Binding-site contacts:
Ligand atom SD contacts residue PHE178 of chain 1.A at 3.9 Å.
Ligand atom CG contacts residue HIS81 of chain 1.A at 3.8 Å.
Ligand atom N contacts residue HIS81 of chain 1.A at 3.2 Å.
Ligand atom C contacts residue HIS179 of chain 1.A at 3.9 Å.
Ligand atom OXT contacts residue HIS172 of chain 1.A at 3.1 Å (h-bond).
Ligand atom N contacts residue CYS72 of chain 1.A at 4.3 Å.
Ligand atom O contacts residue MN1 of chain 1.D at 2.2 Å.
Ligand atom C contacts residue HIS172 of chain 1.A at 4.0 Å.
Ligand atom C contacts residue GLU205 of chain 1.A at 3.8 Å.
Ligand atom C contacts residue MN1 of chain 1.E at 3.2 Å.
Ligand atom C contacts residue ASP109 of chain 1.A at 3.7 Å.
Ligand atom O contacts residue MN1 of chain 1.E at 2.1 Å.
Ligand atom O contacts residue GLU237 of chain 1.A at 3.0 Å (salt-bridge).
Ligand atom CA contacts residue HIS179 of chain 1.A at 4.3 Å.
Ligand atom N contacts residue ASP98 of chain 1.A at 2.7 Å (salt-bridge).
Ligand atom SD contacts residue CYS72 of chain 1.A at 4.1 Å.
Ligand atom OXT contacts residue GLU205 of chain 1.A at 3.8 Å.
Ligand atom C contacts residue MN1 of chain 1.D at 2.7 Å.
Ligand atom N contacts residue MN1 of chain 1.E at 3.6 Å.
Ligand atom O contacts residue ASP109 of chain 1.A at 3.2 Å (salt-bridge).
Ligand atom CE contacts residue PHE67 of chain 1.A at 3.7 Å (hydrophobic).
Ligand atom OXT contacts residue MN1 of chain 1.E at 4.1 Å.
Ligand atom O contacts residue ASP98 of chain 1.A at 3.3 Å (salt-bridge).
Ligand atom OXT contacts residue ASP109 of chain 1.A at 3.5 Å (salt-bridge).
Ligand atom CG contacts residue CYS72 of chain 1.A at 4.3 Å (hydrophobic).
Ligand atom CB contacts residue HIS179 of chain 1.A at 3.9 Å.
Ligand atom CA contacts residue MN1 of chain 1.E at 4.0 Å.
Ligand atom O contacts residue HIS172 of chain 1.A at 4.1 Å.
Ligand atom CA contacts residue HIS81 of chain 1.A at 3.3 Å.
Ligand atom C contacts residue GLU237 of chain 1.A at 4.3 Å.
Ligand atom CB contacts residue HIS81 of chain 1.A at 4.1 Å.
Ligand atom OXT contacts residue MN1 of chain 1.D at 2.5 Å.
Ligand atom CA contacts residue MN1 of chain 1.D at 4.1 Å.
Ligand atom C contacts residue ASP98 of chain 1.A at 4.0 Å.
Ligand atom CA contacts residue ASP98 of chain 1.A at 3.9 Å.
Ligand atom CE contacts residue TRP223 of chain 1.A at 3.7 Å (hydrophobic).
Ligand atom OXT contacts residue HIS179 of chain 1.A at 2.8 Å (h-bond).
Ligand atom OXT contacts residue PHE178 of chain 1.A at 4.0 Å.
Ligand atom CB contacts residue PHE178 of chain 1.A at 3.9 Å (hydrophobic).
Ligand atom O contacts residue GLU205 of chain 1.A at 3.4 Å (salt-bridge).

Sequence of chain 1.A:
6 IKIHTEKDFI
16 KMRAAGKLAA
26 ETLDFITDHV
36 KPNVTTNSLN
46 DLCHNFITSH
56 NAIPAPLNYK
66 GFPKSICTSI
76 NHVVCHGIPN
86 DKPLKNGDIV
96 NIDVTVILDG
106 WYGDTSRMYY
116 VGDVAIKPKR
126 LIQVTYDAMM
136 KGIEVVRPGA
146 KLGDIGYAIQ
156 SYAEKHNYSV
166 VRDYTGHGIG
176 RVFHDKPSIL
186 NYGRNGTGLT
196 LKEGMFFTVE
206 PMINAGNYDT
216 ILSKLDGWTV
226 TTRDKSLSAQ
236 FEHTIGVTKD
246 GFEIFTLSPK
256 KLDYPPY

The protein below binds the small molecule below.
Small molecule (SMILES): CSCC[C@H](N)C(=O)O